Sequence of chain 1.E:
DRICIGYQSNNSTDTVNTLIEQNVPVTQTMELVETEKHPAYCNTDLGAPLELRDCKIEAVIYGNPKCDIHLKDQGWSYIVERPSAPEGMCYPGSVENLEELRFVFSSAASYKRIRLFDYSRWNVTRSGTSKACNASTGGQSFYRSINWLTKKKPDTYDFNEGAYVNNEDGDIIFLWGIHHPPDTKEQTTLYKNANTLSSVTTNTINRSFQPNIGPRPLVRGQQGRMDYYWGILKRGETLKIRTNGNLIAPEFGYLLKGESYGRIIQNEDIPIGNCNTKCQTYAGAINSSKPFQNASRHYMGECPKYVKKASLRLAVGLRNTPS

Binding-site contacts:
Ligand atom O6 contacts residue THR39 of chain 1.E at 4.4 Å.
Ligand atom O5 contacts residue THR39 of chain 1.E at 3.3 Å.
Ligand atom C7 contacts residue LYS312 of chain 1.E at 4.3 Å.
Ligand atom C5 contacts residue ALA314 of chain 1.E at 4.3 Å (hydrophobic).
Ligand atom C1 contacts residue ASN298 of chain 1.E at 1.4 Å.
Ligand atom C1 contacts residue LYS313 of chain 1.E at 4.2 Å.
Ligand atom C2 contacts residue ASN298 of chain 1.E at 2.4 Å.
Ligand atom C1 contacts residue ALA314 of chain 1.E at 4.4 Å (hydrophobic).
Ligand atom C1 contacts residue THR39 of chain 1.E at 4.2 Å.
Ligand atom C6 contacts residue THR39 of chain 1.E at 3.5 Å.
Ligand atom C7 contacts residue ASN298 of chain 1.E at 3.0 Å.
Ligand atom O6 contacts residue ALA314 of chain 1.E at 3.0 Å (h-bond).
Ligand atom C8 contacts residue TYR310 of chain 1.E at 4.4 Å (hydrophobic).
Ligand atom C8 contacts residue LYS312 of chain 1.E at 3.6 Å.
Ligand atom O5 contacts residue ALA314 of chain 1.E at 3.8 Å.
Ligand atom C6 contacts residue ALA314 of chain 1.E at 3.5 Å (hydrophobic).
Ligand atom C5 contacts residue ASN298 of chain 1.E at 3.7 Å.
Ligand atom O7 contacts residue LYS312 of chain 1.E at 3.9 Å.
Ligand atom O5 contacts residue LYS313 of chain 1.E at 4.1 Å.
Ligand atom O7 contacts residue ALA314 of chain 1.E at 4.2 Å.
Ligand atom C8 contacts residue ASN298 of chain 1.E at 4.2 Å.
Ligand atom O7 contacts residue ASN298 of chain 1.E at 2.8 Å (h-bond).
Ligand atom O7 contacts residue LYS313 of chain 1.E at 3.7 Å.
Ligand atom C4 contacts residue ASN298 of chain 1.E at 4.2 Å.
Ligand atom N2 contacts residue ASN298 of chain 1.E at 2.8 Å (h-bond).
Ligand atom O5 contacts residue ASN298 of chain 1.E at 2.4 Å (h-bond).
Ligand atom C3 contacts residue ASN298 of chain 1.E at 3.7 Å.
Ligand atom C5 contacts residue THR39 of chain 1.E at 3.7 Å.
Ligand atom C2 contacts residue ALA314 of chain 1.E at 4.5 Å (hydrophobic).

The protein below binds the small molecule below.
Small molecule (SMILES): CC(=O)N[C@H]1[C@H](O[C@H]2[C@H](O)[C@@H](NC(C)=O)CO[C@@H]2CO)O[C@H](CO)[C@@H](O)[C@@H]1O